Binding-site contacts:
Ligand atom C1' contacts residue TRP47 of chain 54.D at 4.3 Å (hydrophobic).
Ligand atom C6 contacts residue TRP47 of chain 54.D at 3.9 Å (hydrophobic).
Ligand atom N1 contacts residue TRP47 of chain 54.D at 4.3 Å.
Ligand atom O4' contacts residue TRP47 of chain 54.D at 4.1 Å.
Ligand atom OP2 contacts residue GLY49 of chain 54.E at 4.2 Å.
Ligand atom N1 contacts residue THR48 of chain 54.D at 4.0 Å.
Ligand atom N6 contacts residue TRP47 of chain 54.D at 3.8 Å.
Ligand atom N3 contacts residue TRP47 of chain 54.D at 4.1 Å.
Ligand atom C6 contacts residue THR48 of chain 54.D at 4.2 Å.
Ligand atom OP2 contacts residue VAL178 of chain 54.E at 4.5 Å.
Ligand atom O4' contacts residue LYS143 of chain 54.D at 4.1 Å.
Ligand atom C5' contacts residue VAL178 of chain 54.E at 4.5 Å (hydrophobic).
Ligand atom C5 contacts residue TRP47 of chain 54.D at 3.8 Å (hydrophobic).
Ligand atom C4 contacts residue TRP47 of chain 54.D at 3.9 Å (hydrophobic).
Ligand atom N6 contacts residue TYR50 of chain 54.D at 4.2 Å.
Ligand atom N7 contacts residue TRP47 of chain 54.D at 3.7 Å.
Ligand atom N6 contacts residue THR48 of chain 54.D at 3.3 Å (h-bond).
Ligand atom N9 contacts residue TRP47 of chain 54.D at 3.9 Å.
Ligand atom C8 contacts residue TRP47 of chain 54.D at 3.8 Å (hydrophobic).
Ligand atom C2 contacts residue TRP47 of chain 54.D at 4.2 Å (hydrophobic).

Sequence of chain 54.E:
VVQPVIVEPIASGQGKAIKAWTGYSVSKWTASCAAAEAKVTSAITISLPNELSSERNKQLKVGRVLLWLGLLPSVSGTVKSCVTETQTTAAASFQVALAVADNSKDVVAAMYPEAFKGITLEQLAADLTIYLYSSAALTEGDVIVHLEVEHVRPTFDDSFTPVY

This protein binds this small molecule.
Small molecule (SMILES): Nc1ncnc2c1ncn2[C@@H]1O[C@H](COO[C@@H]2C[C@@H](CO[P](=O)(O)O[C@H]3[C@@H](O)[C@H](n4cnc5c(N)ncnc54)O[C@@H]3COP(=O)=O)O[C@H]2n2ccc(=O)[nH]c2=O)[C@@H](OOP(O)OC[C@H]2O[C@@H](n3ccc(=O)[nH]c3=O)[C@H](O)[C@@H]2O)[C@H]1O.Op1oo1

Sequence of chain 54.D:
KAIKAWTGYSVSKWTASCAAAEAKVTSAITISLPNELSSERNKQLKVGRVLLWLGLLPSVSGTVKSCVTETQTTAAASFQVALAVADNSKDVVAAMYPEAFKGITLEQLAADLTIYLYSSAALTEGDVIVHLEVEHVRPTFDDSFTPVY